Sequence of chain 1.B:
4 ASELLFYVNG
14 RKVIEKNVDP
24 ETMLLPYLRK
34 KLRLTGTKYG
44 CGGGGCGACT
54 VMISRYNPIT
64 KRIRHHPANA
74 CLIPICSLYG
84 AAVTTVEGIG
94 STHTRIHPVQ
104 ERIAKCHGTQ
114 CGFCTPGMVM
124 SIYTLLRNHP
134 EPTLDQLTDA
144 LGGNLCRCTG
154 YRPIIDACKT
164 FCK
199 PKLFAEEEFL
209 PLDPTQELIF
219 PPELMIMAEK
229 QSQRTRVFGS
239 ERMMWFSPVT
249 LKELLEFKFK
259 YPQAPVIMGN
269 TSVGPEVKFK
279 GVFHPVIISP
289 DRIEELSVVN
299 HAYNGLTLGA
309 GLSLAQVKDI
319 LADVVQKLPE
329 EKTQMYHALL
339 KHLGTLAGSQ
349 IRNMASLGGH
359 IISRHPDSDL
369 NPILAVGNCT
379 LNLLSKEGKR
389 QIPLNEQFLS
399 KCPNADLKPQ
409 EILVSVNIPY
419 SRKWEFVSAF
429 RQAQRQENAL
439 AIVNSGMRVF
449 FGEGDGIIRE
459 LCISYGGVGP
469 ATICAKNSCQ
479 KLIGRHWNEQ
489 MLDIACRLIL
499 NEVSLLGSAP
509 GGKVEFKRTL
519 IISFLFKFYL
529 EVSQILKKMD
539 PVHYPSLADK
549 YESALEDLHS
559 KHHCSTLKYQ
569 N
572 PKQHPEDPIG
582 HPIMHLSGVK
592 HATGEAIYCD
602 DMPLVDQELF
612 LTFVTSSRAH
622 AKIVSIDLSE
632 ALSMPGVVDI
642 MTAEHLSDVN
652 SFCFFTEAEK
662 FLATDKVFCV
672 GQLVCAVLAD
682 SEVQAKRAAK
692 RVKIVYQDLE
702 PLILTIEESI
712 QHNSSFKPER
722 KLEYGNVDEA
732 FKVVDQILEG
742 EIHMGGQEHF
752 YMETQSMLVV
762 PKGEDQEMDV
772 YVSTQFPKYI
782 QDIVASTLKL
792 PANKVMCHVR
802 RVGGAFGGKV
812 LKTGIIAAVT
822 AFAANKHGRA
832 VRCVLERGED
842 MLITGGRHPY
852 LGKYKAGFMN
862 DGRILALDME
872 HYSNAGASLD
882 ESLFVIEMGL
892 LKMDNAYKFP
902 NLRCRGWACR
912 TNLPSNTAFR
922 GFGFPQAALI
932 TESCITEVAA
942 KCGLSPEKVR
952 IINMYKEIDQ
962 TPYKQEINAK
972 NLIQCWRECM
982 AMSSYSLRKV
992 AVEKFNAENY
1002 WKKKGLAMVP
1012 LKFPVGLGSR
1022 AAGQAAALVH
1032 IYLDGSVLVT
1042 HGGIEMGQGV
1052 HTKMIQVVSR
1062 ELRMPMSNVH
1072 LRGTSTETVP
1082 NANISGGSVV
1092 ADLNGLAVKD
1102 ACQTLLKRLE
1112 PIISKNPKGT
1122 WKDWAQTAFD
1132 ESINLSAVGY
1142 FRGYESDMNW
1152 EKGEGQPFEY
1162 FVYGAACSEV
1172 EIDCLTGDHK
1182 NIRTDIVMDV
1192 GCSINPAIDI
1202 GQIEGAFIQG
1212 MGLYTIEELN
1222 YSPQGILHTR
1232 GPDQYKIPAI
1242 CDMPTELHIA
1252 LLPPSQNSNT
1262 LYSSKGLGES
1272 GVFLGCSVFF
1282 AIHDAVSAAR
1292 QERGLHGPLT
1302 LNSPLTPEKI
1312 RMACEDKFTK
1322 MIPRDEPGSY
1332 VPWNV

Binding-site contacts:
Ligand atom C5 contacts residue GLY454 of chain 1.B at 3.3 Å.
Ligand atom C2 contacts residue GLY452 of chain 1.B at 3.8 Å.
Ligand atom C12 contacts residue HIS484 of chain 1.B at 3.8 Å.
Ligand atom C7 contacts residue HIS541 of chain 1.B at 4.2 Å.
Ligand atom C4 contacts residue ASP453 of chain 1.B at 3.6 Å.
Ligand atom C13 contacts residue HIS484 of chain 1.B at 3.5 Å.
Ligand atom O3 contacts residue ASP453 of chain 1.B at 3.5 Å.
Ligand atom S6 contacts residue TYR542 of chain 1.B at 3.5 Å (h-bond).
Ligand atom C4 contacts residue ASP538 of chain 1.B at 3.9 Å.
Ligand atom C21 contacts residue HIS541 of chain 1.B at 3.8 Å.
Ligand atom O3 contacts residue HIS541 of chain 1.B at 3.5 Å.
Ligand atom C8 contacts residue HIS484 of chain 1.B at 3.8 Å.
Ligand atom C10 contacts residue HIS541 of chain 1.B at 4.2 Å.
Ligand atom O11 contacts residue ASN486 of chain 1.B at 2.7 Å (h-bond).
Ligand atom C4 contacts residue GLY454 of chain 1.B at 3.1 Å.
Ligand atom C3 contacts residue GLY454 of chain 1.B at 3.8 Å.
Ligand atom C9 contacts residue HIS541 of chain 1.B at 3.5 Å.
Ligand atom C2 contacts residue ASP453 of chain 1.B at 3.8 Å.
Ligand atom C3 contacts residue ASP453 of chain 1.B at 3.4 Å.
Ligand atom C2 contacts residue HIS541 of chain 1.B at 3.4 Å.
Ligand atom C10 contacts residue TRP485 of chain 1.B at 4.2 Å (hydrophobic).
Ligand atom C9 contacts residue TYR542 of chain 1.B at 3.8 Å (hydrophobic).
Ligand atom C3 contacts residue HIS541 of chain 1.B at 3.3 Å.
Ligand atom C3 contacts residue GLY452 of chain 1.B at 3.8 Å.
Ligand atom C5 contacts residue HIS541 of chain 1.B at 3.6 Å.
Ligand atom S6 contacts residue GLY454 of chain 1.B at 3.7 Å.
Ligand atom C1 contacts residue HIS541 of chain 1.B at 3.7 Å.
Ligand atom C12 contacts residue ASN486 of chain 1.B at 4.0 Å.
Ligand atom C22 contacts residue HIS541 of chain 1.B at 3.6 Å.
Ligand atom C5 contacts residue ASP453 of chain 1.B at 4.2 Å.
Ligand atom C4 contacts residue HIS541 of chain 1.B at 3.3 Å.
Ligand atom C14 contacts residue GLY454 of chain 1.B at 4.2 Å.
Ligand atom C8 contacts residue HIS541 of chain 1.B at 4.1 Å.
Ligand atom C14 contacts residue HIS541 of chain 1.B at 3.8 Å.
Ligand atom C11 contacts residue HIS484 of chain 1.B at 4.0 Å.
Ligand atom C11 contacts residue ASN486 of chain 1.B at 3.6 Å.
Ligand atom C10 contacts residue TYR542 of chain 1.B at 4.2 Å (hydrophobic).
Ligand atom O3 contacts residue GLY452 of chain 1.B at 3.4 Å (h-bond).
Ligand atom S6 contacts residue HIS541 of chain 1.B at 3.7 Å.
Ligand atom C7 contacts residue HIS484 of chain 1.B at 3.9 Å.

The protein below binds the small molecule below.
Small molecule (SMILES): O=C(c1ccc(OCCN2CCCCC2)cc1)c1c(-c2ccc(O)cc2)sc2cc(O)ccc12